A protein and the small-molecule ligand that binds it are described below.
Small molecule (SMILES): N#Cc1ccc2[nH]cc(CCCCN3CCC(NC(=O)c4cccc5c(C#N)c[nH]c45)CC3)c2c1

Sequence of chain 1.C:
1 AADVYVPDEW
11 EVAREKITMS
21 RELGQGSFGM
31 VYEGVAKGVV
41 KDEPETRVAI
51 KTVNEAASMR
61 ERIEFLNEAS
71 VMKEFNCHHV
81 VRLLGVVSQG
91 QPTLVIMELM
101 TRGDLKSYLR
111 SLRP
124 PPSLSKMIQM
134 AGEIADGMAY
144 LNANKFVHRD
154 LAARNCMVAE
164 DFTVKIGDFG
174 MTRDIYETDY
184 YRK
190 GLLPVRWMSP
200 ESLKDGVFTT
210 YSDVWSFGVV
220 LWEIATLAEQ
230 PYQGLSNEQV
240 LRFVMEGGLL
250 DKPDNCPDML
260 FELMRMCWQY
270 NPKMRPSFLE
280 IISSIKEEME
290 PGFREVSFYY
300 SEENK

Binding-site contacts:
Ligand atom C6 contacts residue MET72 of chain 1.C at 3.8 Å (hydrophobic).
Ligand atom N12 contacts residue LYS51 of chain 1.C at 3.8 Å.
Ligand atom C25 contacts residue LEU191 of chain 1.C at 3.3 Å (hydrophobic).
Ligand atom C6 contacts residue MET97 of chain 1.C at 3.8 Å (hydrophobic).
Ligand atom C19 contacts residue HIS151 of chain 1.C at 3.1 Å.
Ligand atom C8 contacts residue GLY170 of chain 1.C at 3.6 Å.
Ligand atom N32 contacts residue ARG152 of chain 1.C at 3.6 Å.
Ligand atom C2 contacts residue VAL81 of chain 1.C at 3.4 Å (hydrophobic).
Ligand atom C1 contacts residue MET72 of chain 1.C at 3.8 Å (hydrophobic).
Ligand atom C31 contacts residue PHE207 of chain 1.C at 3.8 Å (hydrophobic).
Ligand atom C3 contacts residue MET72 of chain 1.C at 3.8 Å (hydrophobic).
Ligand atom C18 contacts residue GLU68 of chain 1.C at 3.7 Å.
Ligand atom C5 contacts residue MET72 of chain 1.C at 3.7 Å (hydrophobic).
Ligand atom C10 contacts residue ASP171 of chain 1.C at 3.9 Å.
Ligand atom C33 contacts residue LEU192 of chain 1.C at 3.6 Å (hydrophobic).
Ligand atom C27 contacts residue LEU191 of chain 1.C at 3.5 Å (hydrophobic).
Ligand atom C5 contacts residue MET97 of chain 1.C at 4.0 Å (hydrophobic).
Ligand atom N9 contacts residue MET72 of chain 1.C at 3.6 Å.
Ligand atom C4 contacts residue VAL81 of chain 1.C at 3.3 Å (hydrophobic).
Ligand atom N12 contacts residue ALA69 of chain 1.C at 3.5 Å.
Ligand atom N9 contacts residue VAL81 of chain 1.C at 2.8 Å (h-bond).
Ligand atom C11 contacts residue GLU68 of chain 1.C at 3.9 Å.
Ligand atom N34 contacts residue PHE207 of chain 1.C at 3.7 Å.
Ligand atom N9 contacts residue VAL80 of chain 1.C at 3.8 Å.
Ligand atom C31 contacts residue ARG152 of chain 1.C at 3.8 Å.
Ligand atom C4 contacts residue LEU83 of chain 1.C at 3.9 Å (hydrophobic).
Ligand atom C8 contacts residue ILE169 of chain 1.C at 3.5 Å (hydrophobic).
Ligand atom C14 contacts residue HIS151 of chain 1.C at 3.5 Å.
Ligand atom C4 contacts residue MET97 of chain 1.C at 3.9 Å (hydrophobic).
Ligand atom C8 contacts residue MET72 of chain 1.C at 3.6 Å (hydrophobic).
Ligand atom C2 contacts residue MET72 of chain 1.C at 3.7 Å (hydrophobic).
Ligand atom N12 contacts residue VAL95 of chain 1.C at 3.7 Å.
Ligand atom C15 contacts residue GLU68 of chain 1.C at 3.7 Å.
Ligand atom N9 contacts residue ILE169 of chain 1.C at 3.9 Å.
Ligand atom C3 contacts residue GLU68 of chain 1.C at 3.9 Å.
Ligand atom N12 contacts residue GLU68 of chain 1.C at 3.6 Å.
Ligand atom C7 contacts residue MET72 of chain 1.C at 3.8 Å (hydrophobic).
Ligand atom C21 contacts residue HIS151 of chain 1.C at 3.2 Å.
Ligand atom N34 contacts residue LEU192 of chain 1.C at 3.2 Å.
Ligand atom C33 contacts residue PHE207 of chain 1.C at 3.8 Å (hydrophobic).